Sequence of chain 1.A:
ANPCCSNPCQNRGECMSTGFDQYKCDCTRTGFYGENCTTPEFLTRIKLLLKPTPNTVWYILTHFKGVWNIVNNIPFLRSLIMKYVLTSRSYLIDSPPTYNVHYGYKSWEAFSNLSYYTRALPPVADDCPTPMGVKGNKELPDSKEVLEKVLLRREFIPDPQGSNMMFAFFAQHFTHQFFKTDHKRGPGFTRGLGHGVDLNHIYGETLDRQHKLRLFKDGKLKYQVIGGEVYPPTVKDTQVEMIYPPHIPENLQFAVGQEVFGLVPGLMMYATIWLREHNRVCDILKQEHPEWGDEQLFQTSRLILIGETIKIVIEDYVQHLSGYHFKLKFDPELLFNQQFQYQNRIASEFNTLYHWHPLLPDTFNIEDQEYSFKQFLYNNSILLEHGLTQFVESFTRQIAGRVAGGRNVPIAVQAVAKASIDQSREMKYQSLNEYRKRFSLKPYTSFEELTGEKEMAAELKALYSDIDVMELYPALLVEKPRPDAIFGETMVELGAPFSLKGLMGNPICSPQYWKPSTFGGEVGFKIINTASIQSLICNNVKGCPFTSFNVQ

Binding-site contacts:
Ligand atom C1 contacts residue TYR23 of chain 1.A at 3.2 Å (hydrophobic).
Ligand atom C5 contacts residue ASN36 of chain 1.A at 3.7 Å.
Ligand atom C2 contacts residue TYR23 of chain 1.A at 4.4 Å (hydrophobic).
Ligand atom N2 contacts residue GLU35 of chain 1.A at 3.5 Å (salt-bridge).
Ligand atom C7 contacts residue GLU35 of chain 1.A at 3.9 Å.
Ligand atom C1 contacts residue ASN36 of chain 1.A at 1.4 Å.
Ligand atom O6 contacts residue SER6 of chain 1.A at 4.1 Å.
Ligand atom O5 contacts residue PRO8 of chain 1.A at 3.8 Å.
Ligand atom C6 contacts residue PRO8 of chain 1.A at 3.8 Å (hydrophobic).
Ligand atom O7 contacts residue ASN36 of chain 1.A at 3.1 Å (h-bond).
Ligand atom C4 contacts residue ASN36 of chain 1.A at 4.2 Å.
Ligand atom O6 contacts residue PRO8 of chain 1.A at 3.9 Å.
Ligand atom C3 contacts residue ASN36 of chain 1.A at 3.8 Å.
Ligand atom C5 contacts residue PRO8 of chain 1.A at 4.1 Å (hydrophobic).
Ligand atom C8 contacts residue GLU35 of chain 1.A at 3.3 Å.
Ligand atom C5 contacts residue TYR23 of chain 1.A at 3.7 Å (hydrophobic).
Ligand atom O5 contacts residue TYR23 of chain 1.A at 3.6 Å (h-bond).
Ligand atom C6 contacts residue SER6 of chain 1.A at 3.6 Å.
Ligand atom C8 contacts residue ASN36 of chain 1.A at 4.4 Å.
Ligand atom N2 contacts residue ASN36 of chain 1.A at 2.9 Å (h-bond).
Ligand atom O5 contacts residue ASN36 of chain 1.A at 2.4 Å (h-bond).
Ligand atom C2 contacts residue ASN36 of chain 1.A at 2.5 Å.
Ligand atom C7 contacts residue ASN36 of chain 1.A at 3.2 Å.
Ligand atom C1 contacts residue PRO8 of chain 1.A at 4.5 Å (hydrophobic).

A protein and the small-molecule ligand that binds it are described below.
Small molecule (SMILES): CC(=O)N[C@@H]1[C@@H](O)[C@H](O)[C@@H](CO)O[C@H]1O